Sequence of chain 1.A:
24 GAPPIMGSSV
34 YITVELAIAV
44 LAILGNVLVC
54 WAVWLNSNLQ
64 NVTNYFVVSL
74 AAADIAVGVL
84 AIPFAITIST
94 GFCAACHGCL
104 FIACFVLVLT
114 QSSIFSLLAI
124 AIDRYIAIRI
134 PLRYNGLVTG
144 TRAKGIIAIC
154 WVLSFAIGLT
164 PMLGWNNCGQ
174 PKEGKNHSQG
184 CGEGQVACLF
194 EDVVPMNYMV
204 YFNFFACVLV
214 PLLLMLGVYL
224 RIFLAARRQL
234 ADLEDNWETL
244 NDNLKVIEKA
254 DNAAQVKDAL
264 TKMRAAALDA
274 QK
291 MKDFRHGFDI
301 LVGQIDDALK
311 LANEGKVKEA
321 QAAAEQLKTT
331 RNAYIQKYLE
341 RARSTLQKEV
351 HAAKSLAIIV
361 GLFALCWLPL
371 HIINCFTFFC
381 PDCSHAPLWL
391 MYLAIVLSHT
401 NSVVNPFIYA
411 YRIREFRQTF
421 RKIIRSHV

The small molecule below binds the protein below.
Small molecule (SMILES): CC(C)CCC[C@@H](C)[C@H]1CC[C@H]2[C@@H]3CC=C4C[C@@H](O)CC[C@]4(C)[C@H]3CC[C@]12C

Binding-site contacts:
Ligand atom C1 contacts residue ER01 of chain 1.X at 3.2 Å.
Ligand atom C2 contacts residue PHE95 of chain 1.A at 4.3 Å (hydrophobic).
Ligand atom C16 contacts residue TRD1 of chain 1.W at 3.9 Å.
Ligand atom C3 contacts residue ER01 of chain 1.X at 4.5 Å.
Ligand atom O1 contacts residue ALA97 of chain 1.A at 3.5 Å.
Ligand atom C6 contacts residue TRD1 of chain 1.W at 4.0 Å.
Ligand atom C18 contacts residue ILE105 of chain 1.A at 3.2 Å (hydrophobic).
Ligand atom C4 contacts residue ALA98 of chain 1.A at 3.9 Å (hydrophobic).
Ligand atom C7 contacts residue TRD1 of chain 1.W at 4.1 Å.
Ligand atom C3 contacts residue ALA98 of chain 1.A at 4.0 Å (hydrophobic).
Ligand atom C21 contacts residue ER01 of chain 1.X at 3.7 Å.
Ligand atom C18 contacts residue PHE104 of chain 1.A at 4.0 Å (hydrophobic).
Ligand atom C19 contacts residue GLY101 of chain 1.A at 3.7 Å.
Ligand atom C19 contacts residue ILE105 of chain 1.A at 4.1 Å (hydrophobic).
Ligand atom C27 contacts residue ER01 of chain 1.X at 4.3 Å.
Ligand atom C2 contacts residue ER01 of chain 1.X at 3.3 Å.
Ligand atom C2 contacts residue ALA97 of chain 1.A at 4.1 Å (hydrophobic).
Ligand atom C18 contacts residue PHE87 of chain 1.A at 4.2 Å (hydrophobic).
Ligand atom C4 contacts residue GLY101 of chain 1.A at 4.0 Å.
Ligand atom C15 contacts residue TRD1 of chain 1.W at 3.7 Å.
Ligand atom C19 contacts residue CYS102 of chain 1.A at 4.3 Å (hydrophobic).
Ligand atom C6 contacts residue GLY101 of chain 1.A at 3.9 Å.
Ligand atom C5 contacts residue GLY101 of chain 1.A at 3.9 Å.
Ligand atom O1 contacts residue GLN188 of chain 1.A at 4.2 Å.
Ligand atom C19 contacts residue PHE95 of chain 1.A at 4.5 Å (hydrophobic).
Ligand atom O1 contacts residue ER01 of chain 1.X at 3.8 Å.
Ligand atom C12 contacts residue ER01 of chain 1.X at 4.0 Å.
Ligand atom C11 contacts residue ER01 of chain 1.X at 3.8 Å.
Ligand atom C23 contacts residue ER01 of chain 1.X at 4.3 Å.
Ligand atom C21 contacts residue PHE87 of chain 1.A at 4.2 Å (hydrophobic).
Ligand atom C3 contacts residue ALA97 of chain 1.A at 4.4 Å (hydrophobic).
Ligand atom C27 contacts residue LEU83 of chain 1.A at 4.2 Å (hydrophobic).
Ligand atom O1 contacts residue ALA98 of chain 1.A at 3.0 Å (h-bond).